The protein below binds the small molecule below.
Small molecule (SMILES): O=P(O)(O)O[C@@H]1[C@H](O)[C@H](O)[C@@H](OP(=O)(O)O)[C@H](OP(=O)(O)O)[C@H]1O

Binding-site contacts:
Ligand atom O11 contacts residue LYS199 of chain 1.A at 4.1 Å.
Ligand atom O51 contacts residue PRO153 of chain 1.A at 3.7 Å.
Ligand atom O43 contacts residue ARG104 of chain 1.A at 3.4 Å (salt-bridge).
Ligand atom O51 contacts residue HIS154 of chain 1.A at 3.7 Å.
Ligand atom O53 contacts residue HIS154 of chain 1.A at 2.9 Å (h-bond).
Ligand atom P5 contacts residue HIS154 of chain 1.A at 3.7 Å.
Ligand atom O11 contacts residue PRO153 of chain 1.A at 3.4 Å.
Ligand atom C5 contacts residue ASN151 of chain 1.A at 3.7 Å.
Ligand atom O6 contacts residue PRO153 of chain 1.A at 3.1 Å.
Ligand atom C4 contacts residue ASN151 of chain 1.A at 4.0 Å.
Ligand atom O4 contacts residue ARG104 of chain 1.A at 2.8 Å (salt-bridge).
Ligand atom O3 contacts residue ARG104 of chain 1.A at 3.5 Å (salt-bridge).
Ligand atom O41 contacts residue ARG104 of chain 1.A at 3.2 Å (salt-bridge).
Ligand atom P1 contacts residue LYS199 of chain 1.A at 3.5 Å.
Ligand atom O51 contacts residue GLN152 of chain 1.A at 3.1 Å.
Ligand atom O52 contacts residue LYS106 of chain 1.A at 3.1 Å (salt-bridge).
Ligand atom O51 contacts residue ASN151 of chain 1.A at 4.4 Å.
Ligand atom O53 contacts residue GLN152 of chain 1.A at 4.1 Å.
Ligand atom C5 contacts residue PRO153 of chain 1.A at 4.0 Å (hydrophobic).
Ligand atom O12 contacts residue ASN151 of chain 1.A at 3.4 Å (h-bond).
Ligand atom O13 contacts residue LYS199 of chain 1.A at 2.4 Å (salt-bridge).
Ligand atom P5 contacts residue GLN152 of chain 1.A at 4.3 Å.
Ligand atom O12 contacts residue LYS199 of chain 1.A at 3.8 Å.
Ligand atom C2 contacts residue ASN151 of chain 1.A at 4.0 Å.
Ligand atom C1 contacts residue ASN151 of chain 1.A at 3.9 Å.
Ligand atom C3 contacts residue ARG104 of chain 1.A at 3.5 Å.
Ligand atom O53 contacts residue PRO153 of chain 1.A at 3.3 Å.
Ligand atom O11 contacts residue ASN151 of chain 1.A at 2.5 Å (h-bond).
Ligand atom O52 contacts residue HIS154 of chain 1.A at 3.2 Å.
Ligand atom C1 contacts residue PRO153 of chain 1.A at 4.2 Å (hydrophobic).
Ligand atom C6 contacts residue PRO153 of chain 1.A at 3.9 Å (hydrophobic).
Ligand atom C6 contacts residue ASN151 of chain 1.A at 4.3 Å.
Ligand atom P1 contacts residue ASN151 of chain 1.A at 3.8 Å.
Ligand atom P4 contacts residue ARG104 of chain 1.A at 3.6 Å.
Ligand atom C4 contacts residue ARG104 of chain 1.A at 3.7 Å.
Ligand atom C3 contacts residue ASN151 of chain 1.A at 3.5 Å.
Ligand atom P5 contacts residue LYS106 of chain 1.A at 4.4 Å.
Ligand atom C5 contacts residue ARG104 of chain 1.A at 4.4 Å.
Ligand atom O4 contacts residue ASN151 of chain 1.A at 4.1 Å.
Ligand atom P5 contacts residue PRO153 of chain 1.A at 4.0 Å.

Sequence of chain 1.A:
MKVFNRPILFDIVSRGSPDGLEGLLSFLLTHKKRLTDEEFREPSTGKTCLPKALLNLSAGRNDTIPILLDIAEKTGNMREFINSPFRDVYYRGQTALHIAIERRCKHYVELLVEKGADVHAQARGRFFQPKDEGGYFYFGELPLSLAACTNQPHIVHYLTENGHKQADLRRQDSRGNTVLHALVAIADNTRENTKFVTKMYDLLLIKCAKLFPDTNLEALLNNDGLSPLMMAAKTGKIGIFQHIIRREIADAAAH